Sequence of chain 1.A:
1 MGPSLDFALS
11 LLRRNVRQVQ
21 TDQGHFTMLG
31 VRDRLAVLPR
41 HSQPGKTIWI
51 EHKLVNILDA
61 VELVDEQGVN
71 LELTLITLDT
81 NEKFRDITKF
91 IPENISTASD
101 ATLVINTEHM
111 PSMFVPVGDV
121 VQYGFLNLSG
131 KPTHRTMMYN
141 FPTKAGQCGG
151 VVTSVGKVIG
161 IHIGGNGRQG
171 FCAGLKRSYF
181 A

The small molecule below binds the protein below.
Small molecule (SMILES): CCOC(=O)C=C[C@H](C[C@@H]1CCNC1=O)NC(=O)CCc1ccccc1

Binding-site contacts:
Ligand atom N1 contacts residue THR143 of chain 1.A at 4.0 Å.
Ligand atom O1 contacts residue GLY164 of chain 1.A at 3.4 Å.
Ligand atom C10 contacts residue ALA145 of chain 1.A at 3.7 Å (hydrophobic).
Ligand atom O1 contacts residue GLY165 of chain 1.A at 3.3 Å (h-bond).
Ligand atom C13 contacts residue GLY165 of chain 1.A at 3.5 Å.
Ligand atom C10 contacts residue CYS148 of chain 1.A at 2.8 Å (hydrophobic).
Ligand atom C13 contacts residue ALA145 of chain 1.A at 4.0 Å (hydrophobic).
Ligand atom C26 contacts residue LYS144 of chain 1.A at 4.4 Å.
Ligand atom C14 contacts residue CYS148 of chain 1.A at 1.8 Å (hydrophobic).
Ligand atom C14 contacts residue GLY146 of chain 1.A at 4.0 Å.
Ligand atom C11 contacts residue LYS144 of chain 1.A at 3.5 Å.
Ligand atom N1 contacts residue ALA145 of chain 1.A at 4.0 Å.
Ligand atom N contacts residue CYS148 of chain 1.A at 3.4 Å (h-bond).
Ligand atom N contacts residue HIS41 of chain 1.A at 4.4 Å.
Ligand atom O1 contacts residue LYS144 of chain 1.A at 3.6 Å.
Ligand atom O1 contacts residue HIS162 of chain 1.A at 3.3 Å (h-bond).
Ligand atom C11 contacts residue GLY164 of chain 1.A at 4.3 Å.
Ligand atom C12 contacts residue LYS144 of chain 1.A at 4.2 Å.
Ligand atom C11 contacts residue ALA145 of chain 1.A at 3.7 Å (hydrophobic).
Ligand atom N1 contacts residue GLY165 of chain 1.A at 3.7 Å.
Ligand atom C13 contacts residue THR143 of chain 1.A at 4.2 Å.
Ligand atom O1 contacts residue THR143 of chain 1.A at 3.1 Å (h-bond).
Ligand atom C25 contacts residue GLY165 of chain 1.A at 4.0 Å.
Ligand atom C12 contacts residue ALA145 of chain 1.A at 4.2 Å (hydrophobic).
Ligand atom C13 contacts residue GLY164 of chain 1.A at 3.8 Å.
Ligand atom C14 contacts residue GLN147 of chain 1.A at 4.4 Å.
Ligand atom C14 contacts residue HIS41 of chain 1.A at 3.9 Å.
Ligand atom C13 contacts residue HIS162 of chain 1.A at 4.4 Å.
Ligand atom C10 contacts residue GLY146 of chain 1.A at 4.0 Å.
Ligand atom C25 contacts residue ALA145 of chain 1.A at 4.1 Å (hydrophobic).
Ligand atom N1 contacts residue LYS144 of chain 1.A at 3.9 Å.
Ligand atom C26 contacts residue ALA145 of chain 1.A at 3.9 Å (hydrophobic).
Ligand atom C11 contacts residue CYS148 of chain 1.A at 3.2 Å (hydrophobic).
Ligand atom C12 contacts residue GLY165 of chain 1.A at 4.0 Å.
Ligand atom C12 contacts residue CYS148 of chain 1.A at 4.4 Å (hydrophobic).
Ligand atom C15 contacts residue HIS41 of chain 1.A at 3.4 Å.
Ligand atom C12 contacts residue GLY164 of chain 1.A at 4.0 Å.
Ligand atom C15 contacts residue CYS148 of chain 1.A at 2.7 Å (hydrophobic).
Ligand atom C15 contacts residue PHE26 of chain 1.A at 3.6 Å (hydrophobic).
Ligand atom C13 contacts residue LYS144 of chain 1.A at 3.8 Å.